Sequence of chain 1.D:
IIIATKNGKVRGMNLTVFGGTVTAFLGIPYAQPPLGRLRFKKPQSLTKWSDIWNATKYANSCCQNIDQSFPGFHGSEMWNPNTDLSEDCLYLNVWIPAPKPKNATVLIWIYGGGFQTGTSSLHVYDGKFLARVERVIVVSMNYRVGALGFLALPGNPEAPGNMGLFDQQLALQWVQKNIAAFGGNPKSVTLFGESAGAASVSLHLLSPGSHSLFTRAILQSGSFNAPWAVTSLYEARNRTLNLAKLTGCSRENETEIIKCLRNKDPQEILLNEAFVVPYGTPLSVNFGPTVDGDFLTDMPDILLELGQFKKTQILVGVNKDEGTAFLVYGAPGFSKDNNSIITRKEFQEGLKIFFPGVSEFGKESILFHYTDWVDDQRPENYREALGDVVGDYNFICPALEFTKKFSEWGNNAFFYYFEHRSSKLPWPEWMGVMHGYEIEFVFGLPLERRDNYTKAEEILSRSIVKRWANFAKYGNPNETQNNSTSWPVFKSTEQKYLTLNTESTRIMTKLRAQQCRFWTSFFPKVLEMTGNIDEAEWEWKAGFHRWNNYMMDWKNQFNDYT

Binding-site contacts:
Ligand atom N2 contacts residue ASN341 of chain 1.D at 3.0 Å (h-bond).
Ligand atom C3 contacts residue ASN341 of chain 1.D at 3.9 Å.
Ligand atom C7 contacts residue ASN341 of chain 1.D at 3.6 Å.
Ligand atom C8 contacts residue ASN342 of chain 1.D at 4.1 Å.
Ligand atom O5 contacts residue ASN341 of chain 1.D at 2.4 Å (h-bond).
Ligand atom C1 contacts residue GLY336 of chain 1.D at 3.9 Å.
Ligand atom C1 contacts residue ASN341 of chain 1.D at 1.4 Å.
Ligand atom C4 contacts residue ASN341 of chain 1.D at 4.2 Å.
Ligand atom O5 contacts residue GLY336 of chain 1.D at 4.5 Å.
Ligand atom O5 contacts residue SER338 of chain 1.D at 4.3 Å.
Ligand atom O7 contacts residue ASN342 of chain 1.D at 3.6 Å (h-bond).
Ligand atom C2 contacts residue ASN341 of chain 1.D at 2.5 Å.
Ligand atom O7 contacts residue ASN341 of chain 1.D at 4.5 Å.
Ligand atom C7 contacts residue ASN342 of chain 1.D at 4.1 Å.
Ligand atom C8 contacts residue ASN341 of chain 1.D at 3.5 Å.
Ligand atom C5 contacts residue ASN341 of chain 1.D at 3.7 Å.

A protein and the small-molecule ligand that binds it are described below.
Small molecule (SMILES): CC(=O)N[C@@H]1[C@@H](O)[C@H](O)[C@@H](CO)O[C@H]1O